Sequence of chain 10.C:
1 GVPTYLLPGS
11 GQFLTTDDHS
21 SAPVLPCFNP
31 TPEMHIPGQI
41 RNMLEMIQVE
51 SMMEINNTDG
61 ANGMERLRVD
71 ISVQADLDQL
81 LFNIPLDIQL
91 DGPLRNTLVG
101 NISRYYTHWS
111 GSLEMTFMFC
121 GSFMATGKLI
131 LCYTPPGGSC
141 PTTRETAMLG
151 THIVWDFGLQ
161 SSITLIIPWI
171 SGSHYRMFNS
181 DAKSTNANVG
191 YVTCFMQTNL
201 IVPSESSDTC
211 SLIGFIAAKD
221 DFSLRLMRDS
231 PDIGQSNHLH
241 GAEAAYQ

A protein and the small-molecule ligand that binds it are described below.
Small molecule (SMILES): CC(=O)N[C@@H]1[C@@H](O)[C@H](O[C@@H]2O[C@H](CO[C@]3(C(=O)O)C[C@H](O)[C@@H](NC(C)=O)[C@H]([C@H](O)[C@H](O)CO)O3)[C@H](O)[C@H](O)[C@H]2O)[C@@H](CO)O[C@H]1O

Sequence of chain 10.A:
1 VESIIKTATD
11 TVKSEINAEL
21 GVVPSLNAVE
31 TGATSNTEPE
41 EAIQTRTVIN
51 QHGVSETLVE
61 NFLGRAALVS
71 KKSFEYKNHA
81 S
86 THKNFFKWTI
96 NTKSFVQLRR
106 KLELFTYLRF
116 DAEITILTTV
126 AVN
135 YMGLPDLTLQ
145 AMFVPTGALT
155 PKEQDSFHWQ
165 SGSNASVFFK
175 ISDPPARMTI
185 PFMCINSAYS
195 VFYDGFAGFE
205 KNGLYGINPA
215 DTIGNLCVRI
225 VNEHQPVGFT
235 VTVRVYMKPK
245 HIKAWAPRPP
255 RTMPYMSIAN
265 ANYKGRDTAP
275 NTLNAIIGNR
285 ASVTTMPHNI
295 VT

Binding-site contacts:
Ligand atom O6 contacts residue PRO274 of chain 10.A at 3.7 Å.
Ligand atom O3 contacts residue ASP91 of chain 10.C at 4.0 Å.
Ligand atom C5 contacts residue PRO231 of chain 10.C at 3.6 Å (hydrophobic).
Ligand atom C1 contacts residue ARG104 of chain 10.C at 3.7 Å.
Ligand atom O6 contacts residue ASP91 of chain 10.C at 3.3 Å.
Ligand atom O4 contacts residue ARG95 of chain 10.C at 3.6 Å.
Ligand atom O4 contacts residue PRO231 of chain 10.C at 3.8 Å.
Ligand atom C6 contacts residue PRO231 of chain 10.C at 4.0 Å (hydrophobic).
Ligand atom O4 contacts residue ASP232 of chain 10.C at 2.8 Å (salt-bridge).
Ligand atom C3 contacts residue PRO274 of chain 10.A at 4.1 Å (hydrophobic).
Ligand atom O10 contacts residue ASN275 of chain 10.A at 2.9 Å (h-bond).
Ligand atom C5 contacts residue PRO274 of chain 10.A at 3.9 Å (hydrophobic).
Ligand atom O3 contacts residue GLY282 of chain 10.A at 3.4 Å.
Ligand atom C3 contacts residue ARG95 of chain 10.C at 3.9 Å.
Ligand atom C11 contacts residue ASP232 of chain 10.C at 3.8 Å.
Ligand atom C4 contacts residue ARG104 of chain 10.C at 4.0 Å.
Ligand atom C10 contacts residue ASN275 of chain 10.A at 3.2 Å.
Ligand atom C5 contacts residue ASN275 of chain 10.A at 3.5 Å.
Ligand atom C4 contacts residue ASP91 of chain 10.C at 3.3 Å.
Ligand atom O7 contacts residue PRO274 of chain 10.A at 3.4 Å.
Ligand atom O10 contacts residue ARG270 of chain 10.A at 4.0 Å.
Ligand atom C4 contacts residue PRO231 of chain 10.C at 3.4 Å (hydrophobic).
Ligand atom C3 contacts residue ARG104 of chain 10.C at 3.9 Å.
Ligand atom C11 contacts residue GLY234 of chain 10.C at 3.9 Å.
Ligand atom C3 contacts residue PRO274 of chain 10.A at 3.8 Å (hydrophobic).
Ligand atom C4 contacts residue ASN275 of chain 10.A at 3.8 Å.
Ligand atom O4 contacts residue ASP91 of chain 10.C at 2.8 Å (salt-bridge).
Ligand atom C10 contacts residue PRO231 of chain 10.C at 3.9 Å (hydrophobic).
Ligand atom O4 contacts residue ASN275 of chain 10.A at 3.0 Å (h-bond).
Ligand atom C4 contacts residue ASP232 of chain 10.C at 3.5 Å.
Ligand atom O1B contacts residue ARG104 of chain 10.C at 2.8 Å (salt-bridge).
Ligand atom N5 contacts residue PRO231 of chain 10.C at 2.9 Å (h-bond).
Ligand atom N5 contacts residue ASN275 of chain 10.A at 3.5 Å (h-bond).
Ligand atom O7 contacts residue SER180 of chain 10.C at 3.7 Å.
Ligand atom C11 contacts residue ILE233 of chain 10.C at 3.8 Å (hydrophobic).
Ligand atom C4 contacts residue PRO274 of chain 10.A at 4.0 Å (hydrophobic).
Ligand atom C3 contacts residue ASP232 of chain 10.C at 4.1 Å.
Ligand atom C11 contacts residue PRO231 of chain 10.C at 4.0 Å (hydrophobic).
Ligand atom C6 contacts residue ASP91 of chain 10.C at 3.9 Å.
Ligand atom O3 contacts residue PRO274 of chain 10.A at 3.9 Å.